Sequence of chain 1.A:
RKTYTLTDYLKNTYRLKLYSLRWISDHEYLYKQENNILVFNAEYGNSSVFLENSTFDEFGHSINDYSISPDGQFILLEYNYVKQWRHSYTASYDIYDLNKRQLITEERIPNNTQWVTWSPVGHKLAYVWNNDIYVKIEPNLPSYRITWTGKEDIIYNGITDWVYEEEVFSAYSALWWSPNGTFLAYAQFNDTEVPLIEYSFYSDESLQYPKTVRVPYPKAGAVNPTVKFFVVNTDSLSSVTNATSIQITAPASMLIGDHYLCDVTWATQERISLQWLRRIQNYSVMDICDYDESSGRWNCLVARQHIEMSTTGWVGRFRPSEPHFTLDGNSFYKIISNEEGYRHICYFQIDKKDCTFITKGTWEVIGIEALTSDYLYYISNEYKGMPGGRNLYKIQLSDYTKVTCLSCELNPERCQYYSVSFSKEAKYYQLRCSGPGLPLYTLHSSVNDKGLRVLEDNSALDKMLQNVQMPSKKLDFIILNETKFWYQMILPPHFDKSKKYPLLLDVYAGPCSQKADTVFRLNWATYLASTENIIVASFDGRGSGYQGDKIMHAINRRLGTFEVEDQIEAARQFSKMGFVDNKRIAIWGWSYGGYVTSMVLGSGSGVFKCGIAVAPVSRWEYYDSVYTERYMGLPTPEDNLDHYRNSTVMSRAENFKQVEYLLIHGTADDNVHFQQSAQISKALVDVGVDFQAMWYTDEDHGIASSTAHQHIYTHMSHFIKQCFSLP

Binding-site contacts:
Ligand atom C1 contacts residue TRP161 of chain 1.A at 3.8 Å (hydrophobic).
Ligand atom N2 contacts residue ASN255 of chain 1.A at 3.1 Å (h-bond).
Ligand atom C4 contacts residue ASN255 of chain 1.A at 4.3 Å.
Ligand atom C8 contacts residue ASN255 of chain 1.A at 4.2 Å.
Ligand atom N2 contacts residue TRP161 of chain 1.A at 4.5 Å.
Ligand atom C2 contacts residue ASN255 of chain 1.A at 2.6 Å.
Ligand atom C5 contacts residue ASN255 of chain 1.A at 3.7 Å.
Ligand atom C7 contacts residue ASN255 of chain 1.A at 3.7 Å.
Ligand atom C8 contacts residue THR254 of chain 1.A at 4.3 Å.
Ligand atom C6 contacts residue TRP161 of chain 1.A at 4.2 Å (hydrophobic).
Ligand atom O7 contacts residue TRP161 of chain 1.A at 4.4 Å.
Ligand atom O5 contacts residue ASN255 of chain 1.A at 2.4 Å (h-bond).
Ligand atom C3 contacts residue TRP161 of chain 1.A at 4.4 Å (hydrophobic).
Ligand atom C3 contacts residue ASN255 of chain 1.A at 4.0 Å.
Ligand atom O7 contacts residue ASN255 of chain 1.A at 3.9 Å.
Ligand atom C8 contacts residue VAL253 of chain 1.A at 3.6 Å (hydrophobic).
Ligand atom O5 contacts residue TRP161 of chain 1.A at 4.1 Å.
Ligand atom C5 contacts residue TRP161 of chain 1.A at 3.8 Å (hydrophobic).
Ligand atom C7 contacts residue TRP161 of chain 1.A at 4.5 Å (hydrophobic).
Ligand atom C8 contacts residue TRP161 of chain 1.A at 3.9 Å (hydrophobic).
Ligand atom C1 contacts residue ASN255 of chain 1.A at 1.5 Å.

The small molecule below binds the protein below.
Small molecule (SMILES): CC(=O)N[C@H]1[C@H](O[C@H]2[C@H](O)[C@@H](NC(C)=O)CO[C@@H]2CO)O[C@H](CO)[C@@H](O)[C@@H]1O